The protein below binds the small molecule below.
Small molecule (SMILES): CC(C)CCC[C@@H](C)[C@H]1CC[C@H]2[C@@H]3CC=C4C[C@@H](O)CC[C@]4(C)[C@H]3CC[C@]12C

Binding-site contacts:
Ligand atom C24 contacts residue ILE52 of chain 1.A at 4.0 Å (hydrophobic).
Ligand atom C9 contacts residue TRP134 of chain 1.A at 4.1 Å (hydrophobic).
Ligand atom C24 contacts residue SER49 of chain 1.A at 4.4 Å.
Ligand atom C21 contacts residue TRP134 of chain 1.A at 3.9 Å (hydrophobic).
Ligand atom C5 contacts residue LEU91 of chain 1.A at 4.5 Å (hydrophobic).
Ligand atom C6 contacts residue LEU56 of chain 1.A at 4.4 Å (hydrophobic).
Ligand atom C16 contacts residue ILE52 of chain 1.A at 3.5 Å (hydrophobic).
Ligand atom C15 contacts residue TRP134 of chain 1.A at 3.9 Å (hydrophobic).
Ligand atom C25 contacts residue MET48 of chain 1.A at 4.2 Å (hydrophobic).
Ligand atom C4 contacts residue LEU91 of chain 1.A at 4.5 Å (hydrophobic).
Ligand atom C21 contacts residue ILE131 of chain 1.A at 4.3 Å (hydrophobic).
Ligand atom C26 contacts residue PHE127 of chain 1.A at 4.1 Å (hydrophobic).
Ligand atom C8 contacts residue TRP134 of chain 1.A at 4.4 Å (hydrophobic).
Ligand atom C12 contacts residue TRP134 of chain 1.A at 3.6 Å (hydrophobic).
Ligand atom C13 contacts residue TRP134 of chain 1.A at 4.2 Å (hydrophobic).
Ligand atom O1 contacts residue TYR87 of chain 1.A at 3.3 Å (h-bond).
Ligand atom C22 contacts residue ILE52 of chain 1.A at 4.1 Å (hydrophobic).
Ligand atom C27 contacts residue PHE127 of chain 1.A at 3.7 Å (hydrophobic).
Ligand atom C17 contacts residue TRP134 of chain 1.A at 3.4 Å (hydrophobic).
Ligand atom C27 contacts residue MET48 of chain 1.A at 3.6 Å (hydrophobic).
Ligand atom C2 contacts residue VAL138 of chain 1.A at 4.0 Å (hydrophobic).
Ligand atom C2 contacts residue TYR87 of chain 1.A at 4.2 Å (hydrophobic).
Ligand atom C7 contacts residue LEU56 of chain 1.A at 3.6 Å (hydrophobic).
Ligand atom C15 contacts residue ILE52 of chain 1.A at 3.9 Å (hydrophobic).
Ligand atom C22 contacts residue TRP134 of chain 1.A at 4.3 Å (hydrophobic).
Ligand atom C3 contacts residue TYR87 of chain 1.A at 3.6 Å (hydrophobic).
Ligand atom C27 contacts residue TYR45 of chain 1.A at 3.5 Å (hydrophobic).
Ligand atom C27 contacts residue ILE130 of chain 1.A at 3.7 Å (hydrophobic).
Ligand atom C16 contacts residue TRP134 of chain 1.A at 3.7 Å (hydrophobic).
Ligand atom C7 contacts residue TRP134 of chain 1.A at 4.0 Å (hydrophobic).
Ligand atom C25 contacts residue PHE127 of chain 1.A at 4.1 Å (hydrophobic).
Ligand atom C27 contacts residue SER49 of chain 1.A at 4.3 Å.
Ligand atom C26 contacts residue MET48 of chain 1.A at 3.7 Å (hydrophobic).
Ligand atom C1 contacts residue VAL138 of chain 1.A at 3.7 Å (hydrophobic).
Ligand atom C15 contacts residue LEU56 of chain 1.A at 3.6 Å (hydrophobic).
Ligand atom C14 contacts residue TRP134 of chain 1.A at 3.9 Å (hydrophobic).
Ligand atom C7 contacts residue PHE92 of chain 1.A at 3.9 Å (hydrophobic).
Ligand atom C3 contacts residue LEU91 of chain 1.A at 3.9 Å (hydrophobic).
Ligand atom C20 contacts residue TRP134 of chain 1.A at 4.1 Å (hydrophobic).
Ligand atom C6 contacts residue PHE92 of chain 1.A at 4.0 Å (hydrophobic).

Sequence of chain 1.A:
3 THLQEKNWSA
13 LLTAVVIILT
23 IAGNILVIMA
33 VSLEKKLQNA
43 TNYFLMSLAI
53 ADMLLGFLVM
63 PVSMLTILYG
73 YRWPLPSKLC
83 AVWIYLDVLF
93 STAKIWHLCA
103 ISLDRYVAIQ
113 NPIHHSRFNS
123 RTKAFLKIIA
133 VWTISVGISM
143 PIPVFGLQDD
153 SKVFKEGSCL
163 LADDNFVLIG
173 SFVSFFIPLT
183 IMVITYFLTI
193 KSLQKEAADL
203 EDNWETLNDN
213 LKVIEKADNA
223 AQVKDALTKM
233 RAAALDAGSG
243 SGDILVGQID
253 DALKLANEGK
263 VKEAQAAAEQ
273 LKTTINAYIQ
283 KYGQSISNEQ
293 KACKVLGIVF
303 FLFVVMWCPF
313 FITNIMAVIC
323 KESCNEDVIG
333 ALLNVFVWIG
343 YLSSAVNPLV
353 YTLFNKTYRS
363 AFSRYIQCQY